Sequence of chain 1.I:
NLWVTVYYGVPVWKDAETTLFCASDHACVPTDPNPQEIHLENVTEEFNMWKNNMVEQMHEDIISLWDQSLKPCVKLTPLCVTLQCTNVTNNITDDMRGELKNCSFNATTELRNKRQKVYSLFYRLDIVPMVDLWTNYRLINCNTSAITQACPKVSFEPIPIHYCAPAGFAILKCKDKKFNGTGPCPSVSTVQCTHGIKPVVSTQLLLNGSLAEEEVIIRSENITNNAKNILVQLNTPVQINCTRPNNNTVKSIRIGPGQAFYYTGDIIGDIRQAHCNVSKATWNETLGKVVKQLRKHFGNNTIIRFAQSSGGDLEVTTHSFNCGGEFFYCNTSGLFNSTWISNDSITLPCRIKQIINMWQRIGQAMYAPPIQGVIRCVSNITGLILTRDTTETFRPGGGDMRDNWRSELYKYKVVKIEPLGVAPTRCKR

This small molecule binds to this protein.
Small molecule (SMILES): CC(=O)N[C@@H]1[C@@H](O)[C@H](O)[C@@H](CO)O[C@H]1O

Binding-site contacts:
Ligand atom C3 contacts residue THR198 of chain 1.I at 4.4 Å.
Ligand atom O5 contacts residue THR198 of chain 1.I at 4.3 Å.
Ligand atom C1 contacts residue ASN196 of chain 1.I at 1.5 Å.
Ligand atom C4 contacts residue ASN196 of chain 1.I at 4.4 Å.
Ligand atom C8 contacts residue SER236 of chain 1.I at 3.2 Å.
Ligand atom C1 contacts residue THR198 of chain 1.I at 3.8 Å.
Ligand atom C5 contacts residue ASN196 of chain 1.I at 3.8 Å.
Ligand atom O7 contacts residue HIS313 of chain 1.I at 3.5 Å.
Ligand atom N2 contacts residue THR198 of chain 1.I at 4.3 Å.
Ligand atom C8 contacts residue ASN196 of chain 1.I at 4.4 Å.
Ligand atom O5 contacts residue ASN196 of chain 1.I at 2.5 Å (h-bond).
Ligand atom N2 contacts residue ASN196 of chain 1.I at 2.9 Å (h-bond).
Ligand atom C3 contacts residue ASN196 of chain 1.I at 3.9 Å.
Ligand atom O7 contacts residue ASN196 of chain 1.I at 3.1 Å (h-bond).
Ligand atom C5 contacts residue THR198 of chain 1.I at 4.3 Å.
Ligand atom C7 contacts residue ASN196 of chain 1.I at 3.2 Å.
Ligand atom C2 contacts residue THR198 of chain 1.I at 4.4 Å.
Ligand atom C2 contacts residue ASN196 of chain 1.I at 2.5 Å.